Sequence of chain 1.B:
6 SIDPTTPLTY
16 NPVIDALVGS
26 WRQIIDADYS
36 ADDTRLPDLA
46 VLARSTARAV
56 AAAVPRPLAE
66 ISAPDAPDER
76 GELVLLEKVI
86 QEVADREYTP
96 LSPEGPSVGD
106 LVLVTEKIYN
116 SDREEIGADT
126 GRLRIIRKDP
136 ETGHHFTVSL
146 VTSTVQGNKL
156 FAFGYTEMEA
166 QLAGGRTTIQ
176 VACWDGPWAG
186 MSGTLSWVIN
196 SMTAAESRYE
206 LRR

Binding-site contacts:
Ligand atom C05 contacts residue SER196 of chain 1.B at 3.5 Å.
Ligand atom C35 contacts residue TRP192 of chain 1.B at 3.8 Å (hydrophobic).
Ligand atom O04 contacts residue GLN166 of chain 1.B at 3.8 Å.
Ligand atom C01 contacts residue GLU111 of chain 1.B at 3.5 Å.
Ligand atom C30 contacts residue GLU111 of chain 1.B at 3.7 Å.
Ligand atom C32 contacts residue TRP192 of chain 1.B at 3.8 Å (hydrophobic).
Ligand atom C24 contacts residue GLN86 of chain 1.B at 3.7 Å.
Ligand atom C34 contacts residue LEU128 of chain 1.B at 3.3 Å (hydrophobic).
Ligand atom C33 contacts residue LEU128 of chain 1.B at 3.8 Å (hydrophobic).
Ligand atom O04 contacts residue LEU167 of chain 1.B at 3.7 Å.
Ligand atom O06 contacts residue GLN166 of chain 1.B at 3.3 Å (h-bond).
Ligand atom C24 contacts residue GLU111 of chain 1.B at 3.6 Å.
Ligand atom C25 contacts residue TRP192 of chain 1.B at 3.8 Å (hydrophobic).
Ligand atom C33 contacts residue TRP192 of chain 1.B at 3.6 Å (hydrophobic).
Ligand atom C26 contacts residue GLU111 of chain 1.B at 3.7 Å.
Ligand atom C24 contacts residue ALA200 of chain 1.B at 3.9 Å (hydrophobic).
Ligand atom C23 contacts residue TRP192 of chain 1.B at 3.9 Å (hydrophobic).
Ligand atom C30 contacts residue VAL109 of chain 1.B at 3.9 Å (hydrophobic).
Ligand atom C23 contacts residue GLU111 of chain 1.B at 3.8 Å.
Ligand atom C04 contacts residue MET197 of chain 1.B at 3.8 Å (hydrophobic).
Ligand atom C35 contacts residue SER144 of chain 1.B at 3.5 Å.
Ligand atom O07 contacts residue LEU128 of chain 1.B at 3.7 Å.
Ligand atom C05 contacts residue ALA199 of chain 1.B at 3.5 Å (hydrophobic).
Ligand atom C34 contacts residue THR161 of chain 1.B at 3.9 Å.
Ligand atom O06 contacts residue TRP192 of chain 1.B at 3.8 Å.
Ligand atom C06 contacts residue MET197 of chain 1.B at 3.7 Å (hydrophobic).
Ligand atom C23 contacts residue ALA200 of chain 1.B at 3.7 Å (hydrophobic).
Ligand atom O07 contacts residue SER144 of chain 1.B at 3.1 Å (h-bond).
Ligand atom C25 contacts residue GLN86 of chain 1.B at 3.7 Å.
Ligand atom C03 contacts residue GLN166 of chain 1.B at 3.4 Å.
Ligand atom C34 contacts residue TRP192 of chain 1.B at 3.8 Å (hydrophobic).
Ligand atom O01 contacts residue ARG91 of chain 1.B at 3.2 Å (salt-bridge).
Ligand atom C07 contacts residue ARG91 of chain 1.B at 3.4 Å.
Ligand atom C22 contacts residue GLU111 of chain 1.B at 3.7 Å.
Ligand atom O08 contacts residue VAL146 of chain 1.B at 3.4 Å.
Ligand atom O08 contacts residue SER144 of chain 1.B at 3.1 Å (h-bond).
Ligand atom C27 contacts residue LEU190 of chain 1.B at 3.7 Å (hydrophobic).
Ligand atom O07 contacts residue TRP192 of chain 1.B at 3.8 Å.
Ligand atom C08 contacts residue MET197 of chain 1.B at 3.6 Å (hydrophobic).
Ligand atom O01 contacts residue VAL109 of chain 1.B at 3.8 Å.

A protein and the small-molecule ligand that binds it are described below.
Small molecule (SMILES): CO[C@@H](C)[C@H]1C[C@H](C)[C@H]([C@@H](C)/C=C/[C@@H](O)CC[C@@H](C)/C=C(\CO)[C@H]2O/C(=C3\C(=O)COC3=O)[C@@H](C)[C@@H]3[C@@H]2CCC[C@H]3C)O1